The small molecule below binds the protein below.
Small molecule (SMILES): CC(=O)N[C@@H]1[C@@H](O)[C@H](O)[C@@H](CO)O[C@H]1O

Sequence of chain 1.A:
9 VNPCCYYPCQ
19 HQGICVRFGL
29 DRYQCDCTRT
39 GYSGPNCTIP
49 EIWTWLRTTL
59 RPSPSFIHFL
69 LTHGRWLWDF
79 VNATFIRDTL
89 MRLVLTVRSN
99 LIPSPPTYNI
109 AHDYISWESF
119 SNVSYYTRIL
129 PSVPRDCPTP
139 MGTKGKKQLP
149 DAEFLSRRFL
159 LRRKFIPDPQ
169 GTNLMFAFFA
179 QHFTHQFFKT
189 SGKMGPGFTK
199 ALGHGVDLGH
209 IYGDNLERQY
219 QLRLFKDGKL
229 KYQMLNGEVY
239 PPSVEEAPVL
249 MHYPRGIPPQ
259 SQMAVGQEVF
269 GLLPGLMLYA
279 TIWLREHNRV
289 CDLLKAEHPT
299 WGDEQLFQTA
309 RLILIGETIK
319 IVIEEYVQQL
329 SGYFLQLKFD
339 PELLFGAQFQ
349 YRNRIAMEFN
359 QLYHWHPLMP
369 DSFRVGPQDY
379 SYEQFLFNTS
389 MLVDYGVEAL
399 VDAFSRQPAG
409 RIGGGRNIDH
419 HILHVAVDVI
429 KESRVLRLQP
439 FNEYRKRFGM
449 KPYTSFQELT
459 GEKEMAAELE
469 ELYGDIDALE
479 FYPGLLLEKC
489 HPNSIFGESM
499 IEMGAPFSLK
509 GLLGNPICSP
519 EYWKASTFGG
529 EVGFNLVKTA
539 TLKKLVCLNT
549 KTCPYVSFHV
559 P

Binding-site contacts:
Ligand atom C5 contacts residue ASN44 of chain 1.A at 3.6 Å.
Ligand atom C8 contacts residue ASN44 of chain 1.A at 4.4 Å.
Ligand atom C4 contacts residue ASN44 of chain 1.A at 4.2 Å.
Ligand atom C6 contacts residue PRO16 of chain 1.A at 4.2 Å (hydrophobic).
Ligand atom O5 contacts residue ASN44 of chain 1.A at 2.3 Å (h-bond).
Ligand atom O7 contacts residue ASN44 of chain 1.A at 3.1 Å (h-bond).
Ligand atom N2 contacts residue ASN44 of chain 1.A at 2.9 Å (h-bond).
Ligand atom O5 contacts residue TYR31 of chain 1.A at 3.8 Å.
Ligand atom C2 contacts residue ASN44 of chain 1.A at 2.4 Å.
Ligand atom C8 contacts residue PRO43 of chain 1.A at 4.2 Å (hydrophobic).
Ligand atom C6 contacts residue TYR14 of chain 1.A at 4.4 Å (hydrophobic).
Ligand atom C5 contacts residue TYR31 of chain 1.A at 4.0 Å (hydrophobic).
Ligand atom C1 contacts residue ASN44 of chain 1.A at 1.4 Å.
Ligand atom O5 contacts residue PRO16 of chain 1.A at 4.2 Å.
Ligand atom C3 contacts residue ASN44 of chain 1.A at 3.8 Å.
Ligand atom C1 contacts residue TYR31 of chain 1.A at 3.5 Å (hydrophobic).
Ligand atom C7 contacts residue ASN44 of chain 1.A at 3.2 Å.